Sequence of chain 1.D:
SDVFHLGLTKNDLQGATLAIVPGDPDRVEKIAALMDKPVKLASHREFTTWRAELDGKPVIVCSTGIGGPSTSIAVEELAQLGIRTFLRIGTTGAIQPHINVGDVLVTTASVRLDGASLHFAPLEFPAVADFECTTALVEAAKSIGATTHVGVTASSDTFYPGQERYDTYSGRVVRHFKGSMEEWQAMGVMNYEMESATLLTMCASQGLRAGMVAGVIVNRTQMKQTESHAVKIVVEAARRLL

Binding-site contacts:
Ligand atom OAO contacts residue PO41 of chain 1.L at 3.6 Å (h-bond).
Ligand atom OAC contacts residue PHE165 of chain 1.C at 3.7 Å.
Ligand atom CAQ contacts residue GLY99 of chain 1.C at 3.6 Å.
Ligand atom CAS contacts residue GLN169 of chain 1.C at 3.5 Å.
Ligand atom OAA contacts residue ARG171 of chain 1.C at 2.9 Å (salt-bridge).
Ligand atom OAA contacts residue GLY99 of chain 1.C at 3.6 Å.
Ligand atom NAT contacts residue THR97 of chain 1.C at 3.8 Å.
Ligand atom OAC contacts residue HIS11 of chain 1.D at 2.6 Å (h-bond).
Ligand atom CD2 contacts residue ILE223 of chain 1.C at 3.7 Å (hydrophobic).
Ligand atom NAN contacts residue PHE165 of chain 1.C at 3.6 Å.
Ligand atom CD1 contacts residue VAL224 of chain 1.C at 3.7 Å (hydrophobic).
Ligand atom CZ contacts residue PHE10 of chain 1.D at 3.6 Å (hydrophobic).
Ligand atom CAL contacts residue THR98 of chain 1.C at 3.7 Å.
Ligand atom CE1 contacts residue PRO232 of chain 1.C at 3.6 Å (hydrophobic).
Ligand atom CD1 contacts residue ARG171 of chain 1.C at 3.4 Å.
Ligand atom OAB contacts residue MET200 of chain 1.C at 3.5 Å.
Ligand atom CAQ contacts residue THR98 of chain 1.C at 3.7 Å.
Ligand atom OAO contacts residue THR97 of chain 1.C at 3.1 Å (h-bond).
Ligand atom CE1 contacts residue PHE165 of chain 1.C at 3.7 Å (hydrophobic).
Ligand atom CD1 contacts residue PHE165 of chain 1.C at 3.8 Å (hydrophobic).
Ligand atom CAR contacts residue GLY99 of chain 1.C at 3.7 Å.
Ligand atom CAR contacts residue GLN169 of chain 1.C at 3.5 Å.
Ligand atom CE2 contacts residue PHE165 of chain 1.C at 3.7 Å (hydrophobic).
Ligand atom CAL contacts residue ILE223 of chain 1.C at 3.8 Å (hydrophobic).
Ligand atom NAN contacts residue TYR198 of chain 1.C at 3.8 Å.
Ligand atom OAB contacts residue GLU199 of chain 1.C at 3.3 Å.
Ligand atom OAB contacts residue TYR198 of chain 1.C at 3.9 Å.
Ligand atom CE1 contacts residue ARG171 of chain 1.C at 3.7 Å.
Ligand atom CAS contacts residue TYR198 of chain 1.C at 3.6 Å (hydrophobic).
Ligand atom OAA contacts residue GLN169 of chain 1.C at 3.5 Å (h-bond).
Ligand atom CAM contacts residue THR97 of chain 1.C at 3.3 Å.
Ligand atom NAN contacts residue GLN169 of chain 1.C at 2.6 Å (h-bond).
Ligand atom CZ contacts residue PHE165 of chain 1.C at 3.6 Å (hydrophobic).
Ligand atom CD2 contacts residue PHE165 of chain 1.C at 3.8 Å (hydrophobic).
Ligand atom CAR contacts residue PHE165 of chain 1.C at 3.7 Å (hydrophobic).
Ligand atom CAJ contacts residue HIS11 of chain 1.D at 3.5 Å.
Ligand atom CZ contacts residue PRO232 of chain 1.C at 3.7 Å (hydrophobic).
Ligand atom OAB contacts residue GLN169 of chain 1.C at 2.7 Å (h-bond).
Ligand atom CAS contacts residue PHE165 of chain 1.C at 3.7 Å (hydrophobic).
Ligand atom CAS contacts residue GLU199 of chain 1.C at 3.9 Å.

A protein and the small-molecule ligand that binds it are described below.
Small molecule (SMILES): O=c1[nH]c(=O)n(COCCO)cc1Cc1ccccc1

Sequence of chain 1.C:
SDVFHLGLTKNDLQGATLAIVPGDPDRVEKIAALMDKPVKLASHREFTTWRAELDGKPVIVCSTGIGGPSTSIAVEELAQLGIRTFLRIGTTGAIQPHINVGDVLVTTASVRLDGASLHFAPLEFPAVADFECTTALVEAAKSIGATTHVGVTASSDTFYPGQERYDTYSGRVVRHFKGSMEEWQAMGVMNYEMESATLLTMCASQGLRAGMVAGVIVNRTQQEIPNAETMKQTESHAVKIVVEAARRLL